This small molecule binds to this protein.
Small molecule (SMILES): CC(=O)N[C@@H]1[C@@H](O)[C@H](O)[C@@H](CO)O[C@H]1O

Binding-site contacts:
Ligand atom O5 contacts residue ASN238 of chain 1.HA at 2.3 Å (h-bond).
Ligand atom C1 contacts residue ASN238 of chain 1.HA at 1.4 Å.
Ligand atom N2 contacts residue ASN238 of chain 1.HA at 2.3 Å (h-bond).
Ligand atom O5 contacts residue VAL212 of chain 1.HA at 3.5 Å.
Ligand atom C8 contacts residue ASN238 of chain 1.HA at 3.3 Å.
Ligand atom C2 contacts residue ASN238 of chain 1.HA at 2.5 Å.
Ligand atom C7 contacts residue ASN238 of chain 1.HA at 3.0 Å.
Ligand atom C4 contacts residue ASN238 of chain 1.HA at 4.2 Å.
Ligand atom C1 contacts residue VAL212 of chain 1.HA at 4.2 Å (hydrophobic).
Ligand atom C5 contacts residue ASN238 of chain 1.HA at 3.6 Å.
Ligand atom O7 contacts residue ASN238 of chain 1.HA at 4.0 Å.
Ligand atom C6 contacts residue VAL212 of chain 1.HA at 4.5 Å (hydrophobic).
Ligand atom C8 contacts residue THR171 of chain 1.HA at 4.2 Å.
Ligand atom C3 contacts residue ASN238 of chain 1.HA at 3.9 Å.

Sequence of chain 1.HA:
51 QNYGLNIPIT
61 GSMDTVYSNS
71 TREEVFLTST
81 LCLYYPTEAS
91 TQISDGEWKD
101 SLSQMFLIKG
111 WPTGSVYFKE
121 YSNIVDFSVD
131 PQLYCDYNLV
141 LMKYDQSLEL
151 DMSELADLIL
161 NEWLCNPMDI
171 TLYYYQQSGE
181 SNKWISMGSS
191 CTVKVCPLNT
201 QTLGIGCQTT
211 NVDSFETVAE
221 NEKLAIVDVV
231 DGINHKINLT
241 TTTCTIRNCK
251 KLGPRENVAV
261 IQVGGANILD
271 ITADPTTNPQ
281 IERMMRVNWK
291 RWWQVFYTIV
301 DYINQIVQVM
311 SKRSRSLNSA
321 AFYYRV